Sequence of chain 51.C:
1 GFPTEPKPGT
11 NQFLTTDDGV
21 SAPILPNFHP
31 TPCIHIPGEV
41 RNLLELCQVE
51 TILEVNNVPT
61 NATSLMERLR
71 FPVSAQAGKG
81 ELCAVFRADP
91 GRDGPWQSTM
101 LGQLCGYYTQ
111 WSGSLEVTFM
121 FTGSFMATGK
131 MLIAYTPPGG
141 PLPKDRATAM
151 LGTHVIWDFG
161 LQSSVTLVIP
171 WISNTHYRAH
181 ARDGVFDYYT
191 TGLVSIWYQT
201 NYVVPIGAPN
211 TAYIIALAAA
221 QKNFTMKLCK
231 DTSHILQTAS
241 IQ

This protein binds this small molecule.
Small molecule (SMILES): Cc1cc(CCCCCCCOc2ccc(C3=NCCO3)cc2)on1

Binding-site contacts:
Ligand atom C4C contacts residue PHE135 of chain 55.A at 3.7 Å (hydrophobic).
Ligand atom O1B contacts residue TYR201 of chain 55.A at 3.4 Å.
Ligand atom N3A contacts residue ASP112 of chain 55.A at 2.8 Å (salt-bridge).
Ligand atom C6B contacts residue ILE113 of chain 55.A at 4.0 Å (hydrophobic).
Ligand atom C3B contacts residue ASN228 of chain 55.A at 4.0 Å.
Ligand atom C31 contacts residue ILE24 of chain 55.C at 3.6 Å (hydrophobic).
Ligand atom C2A contacts residue TRP203 of chain 55.A at 3.6 Å (hydrophobic).
Ligand atom C6C contacts residue TYR201 of chain 55.A at 4.0 Å (hydrophobic).
Ligand atom C5B contacts residue ASP112 of chain 55.A at 3.9 Å.
Ligand atom C4B contacts residue TRP203 of chain 55.A at 3.6 Å (hydrophobic).
Ligand atom C5A contacts residue ASN228 of chain 55.A at 4.0 Å.
Ligand atom C4A contacts residue THR114 of chain 55.A at 3.6 Å.
Ligand atom O1 contacts residue PHE233 of chain 55.A at 3.1 Å.
Ligand atom C2B contacts residue TYR201 of chain 55.A at 3.4 Å (hydrophobic).
Ligand atom N2 contacts residue PHE155 of chain 55.A at 3.6 Å.
Ligand atom C7C contacts residue MET230 of chain 55.A at 4.0 Å (hydrophobic).
Ligand atom C3C contacts residue PHE135 of chain 55.A at 3.8 Å (hydrophobic).
Ligand atom C31 contacts residue VAL179 of chain 55.A at 3.5 Å (hydrophobic).
Ligand atom C5B contacts residue ILE111 of chain 55.A at 4.0 Å (hydrophobic).
Ligand atom C4 contacts residue ILE24 of chain 55.C at 4.0 Å (hydrophobic).
Ligand atom C5C contacts residue ILE111 of chain 55.A at 3.7 Å (hydrophobic).
Ligand atom C4C contacts residue VAL192 of chain 55.A at 3.5 Å (hydrophobic).
Ligand atom C3 contacts residue PHE155 of chain 55.A at 4.0 Å (hydrophobic).
Ligand atom C4A contacts residue ASP112 of chain 55.A at 3.0 Å.
Ligand atom O1A contacts residue TRP203 of chain 55.A at 3.3 Å.
Ligand atom C4 contacts residue VAL190 of chain 55.A at 3.8 Å (hydrophobic).
Ligand atom N2 contacts residue PHE233 of chain 55.A at 3.8 Å.
Ligand atom O1 contacts residue PHE155 of chain 55.A at 3.5 Å.
Ligand atom C4B contacts residue ASN228 of chain 55.A at 4.0 Å.
Ligand atom O1A contacts residue ASN228 of chain 55.A at 3.7 Å.
Ligand atom C3B contacts residue TRP203 of chain 55.A at 3.2 Å (hydrophobic).
Ligand atom N3A contacts residue ILE113 of chain 55.A at 3.7 Å.
Ligand atom C5 contacts residue PHE233 of chain 55.A at 3.9 Å (hydrophobic).
Ligand atom O1B contacts residue MET230 of chain 55.A at 4.0 Å.
Ligand atom C5C contacts residue PHE135 of chain 55.A at 3.5 Å (hydrophobic).
Ligand atom C31 contacts residue PRO177 of chain 55.A at 3.9 Å (hydrophobic).
Ligand atom C5B contacts residue ILE113 of chain 55.A at 3.5 Å (hydrophobic).
Ligand atom C5 contacts residue PHE155 of chain 55.A at 3.9 Å (hydrophobic).
Ligand atom C2C contacts residue VAL192 of chain 55.A at 3.7 Å (hydrophobic).
Ligand atom C2B contacts residue TRP203 of chain 55.A at 4.1 Å (hydrophobic).

Sequence of chain 55.C:
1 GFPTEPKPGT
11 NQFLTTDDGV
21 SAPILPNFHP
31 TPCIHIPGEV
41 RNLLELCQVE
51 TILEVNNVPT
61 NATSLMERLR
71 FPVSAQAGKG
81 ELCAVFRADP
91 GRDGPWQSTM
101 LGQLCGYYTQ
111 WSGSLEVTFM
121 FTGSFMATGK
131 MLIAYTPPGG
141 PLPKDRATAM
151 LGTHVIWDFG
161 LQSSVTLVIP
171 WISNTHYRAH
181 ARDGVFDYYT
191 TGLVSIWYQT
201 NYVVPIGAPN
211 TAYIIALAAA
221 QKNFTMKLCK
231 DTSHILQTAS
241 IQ

Sequence of chain 55.A:
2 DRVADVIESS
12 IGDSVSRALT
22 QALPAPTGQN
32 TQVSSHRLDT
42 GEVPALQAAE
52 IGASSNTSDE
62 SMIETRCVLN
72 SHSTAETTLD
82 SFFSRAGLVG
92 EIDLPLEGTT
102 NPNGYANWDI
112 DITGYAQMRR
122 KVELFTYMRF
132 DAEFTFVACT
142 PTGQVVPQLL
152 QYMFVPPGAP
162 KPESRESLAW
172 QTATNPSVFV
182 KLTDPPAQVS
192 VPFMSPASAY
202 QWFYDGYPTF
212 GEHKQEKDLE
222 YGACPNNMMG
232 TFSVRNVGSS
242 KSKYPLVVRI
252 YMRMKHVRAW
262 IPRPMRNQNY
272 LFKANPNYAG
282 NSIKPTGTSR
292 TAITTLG